Binding-site contacts:
Ligand atom O6 contacts residue SER284 of chain 3.E at 2.9 Å (h-bond).
Ligand atom O6 contacts residue ASN318 of chain 3.E at 3.3 Å.
Ligand atom O5 contacts residue SER284 of chain 3.E at 4.4 Å.
Ligand atom C5 contacts residue SER284 of chain 3.E at 4.5 Å.
Ligand atom O4 contacts residue ASN318 of chain 3.E at 4.4 Å.
Ligand atom C6 contacts residue SER284 of chain 3.E at 3.2 Å.
Ligand atom C6 contacts residue ASN318 of chain 3.E at 3.3 Å.

Sequence of chain 3.E:
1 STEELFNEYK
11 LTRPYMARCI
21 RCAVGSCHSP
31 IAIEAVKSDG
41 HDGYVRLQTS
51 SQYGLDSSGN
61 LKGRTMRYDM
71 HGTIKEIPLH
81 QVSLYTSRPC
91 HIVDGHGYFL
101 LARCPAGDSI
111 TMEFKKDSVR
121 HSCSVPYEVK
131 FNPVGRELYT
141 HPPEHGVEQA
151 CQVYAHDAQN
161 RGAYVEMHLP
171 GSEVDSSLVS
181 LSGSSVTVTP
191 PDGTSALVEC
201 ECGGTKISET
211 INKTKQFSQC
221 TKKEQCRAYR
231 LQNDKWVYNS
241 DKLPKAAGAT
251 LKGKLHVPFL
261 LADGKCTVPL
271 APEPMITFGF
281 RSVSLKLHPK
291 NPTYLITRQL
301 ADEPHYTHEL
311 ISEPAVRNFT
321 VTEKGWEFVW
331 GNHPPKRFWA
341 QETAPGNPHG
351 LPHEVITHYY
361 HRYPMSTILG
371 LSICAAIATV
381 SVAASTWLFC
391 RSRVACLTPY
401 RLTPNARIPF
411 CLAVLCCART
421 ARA

A small-molecule ligand and the protein it binds are described below.
Small molecule (SMILES): CC(=O)N[C@@H]1[C@@H](O)[C@H](O)[C@@H](CO)O[C@H]1O